Binding-site contacts:
Ligand atom C18 contacts residue ARG57 of chain 1.B at 4.4 Å.
Ligand atom C19 contacts residue GLU58 of chain 1.B at 4.3 Å.
Ligand atom C1 contacts residue VAL56 of chain 1.B at 4.4 Å (hydrophobic).
Ligand atom O21 contacts residue LYS53 of chain 1.B at 3.4 Å (salt-bridge).
Ligand atom O12 contacts residue VAL56 of chain 1.B at 4.4 Å.
Ligand atom C16 contacts residue ARG57 of chain 1.B at 4.4 Å.
Ligand atom O14 contacts residue VAL56 of chain 1.B at 4.5 Å.
Ligand atom C8 contacts residue PHE22 of chain 1.B at 4.1 Å (hydrophobic).
Ligand atom O21 contacts residue VAL52 of chain 1.B at 3.5 Å (h-bond).
Ligand atom C1 contacts residue PHE6 of chain 1.B at 4.4 Å (hydrophobic).
Ligand atom C8 contacts residue PHE6 of chain 1.B at 3.4 Å (hydrophobic).
Ligand atom C17 contacts residue VAL52 of chain 1.B at 4.2 Å (hydrophobic).
Ligand atom C9 contacts residue PHE6 of chain 1.B at 4.2 Å (hydrophobic).
Ligand atom C2 contacts residue PHE6 of chain 1.B at 4.2 Å (hydrophobic).
Ligand atom C16 contacts residue VAL56 of chain 1.B at 4.0 Å (hydrophobic).
Ligand atom O21 contacts residue VAL56 of chain 1.B at 3.5 Å (h-bond).
Ligand atom O12 contacts residue PHE6 of chain 1.B at 3.5 Å.
Ligand atom O20 contacts residue GLU58 of chain 1.B at 3.1 Å (salt-bridge).
Ligand atom C18 contacts residue VAL56 of chain 1.B at 3.2 Å (hydrophobic).
Ligand atom C6 contacts residue PHE22 of chain 1.B at 4.4 Å (hydrophobic).
Ligand atom O22 contacts residue VAL56 of chain 1.B at 3.8 Å.
Ligand atom C10 contacts residue PHE22 of chain 1.B at 4.4 Å (hydrophobic).
Ligand atom C7 contacts residue PHE6 of chain 1.B at 4.1 Å (hydrophobic).
Ligand atom C4 contacts residue PHE22 of chain 1.B at 4.0 Å (hydrophobic).
Ligand atom C3 contacts residue VAL52 of chain 1.B at 3.5 Å (hydrophobic).
Ligand atom O14 contacts residue ARG57 of chain 1.B at 4.1 Å.
Ligand atom O14 contacts residue PHE6 of chain 1.B at 4.4 Å.
Ligand atom C7 contacts residue PHE22 of chain 1.B at 3.8 Å (hydrophobic).
Ligand atom C2 contacts residue VAL56 of chain 1.B at 4.0 Å (hydrophobic).
Ligand atom C18 contacts residue VAL52 of chain 1.B at 3.7 Å (hydrophobic).
Ligand atom C17 contacts residue VAL56 of chain 1.B at 3.8 Å (hydrophobic).
Ligand atom C4 contacts residue VAL52 of chain 1.B at 3.8 Å (hydrophobic).
Ligand atom O20 contacts residue ARG132 of chain 1.B at 3.9 Å.
Ligand atom O20 contacts residue ARG57 of chain 1.B at 3.3 Å.
Ligand atom C4 contacts residue VAL35 of chain 1.B at 4.4 Å (hydrophobic).
Ligand atom C13 contacts residue VAL56 of chain 1.B at 4.3 Å (hydrophobic).
Ligand atom C9 contacts residue PHE22 of chain 1.B at 3.2 Å (hydrophobic).
Ligand atom O22 contacts residue VAL52 of chain 1.B at 2.9 Å (h-bond).
Ligand atom O14 contacts residue GLU58 of chain 1.B at 4.3 Å.

A small-molecule ligand and the protein it binds are described below.
Small molecule (SMILES): OC[C@H]1O[C@H](O[C@H]2[C@H](O)[C@@H](O)[C@H](OCCCCC3CCCCC3)O[C@@H]2CO)[C@H](O)[C@@H](O)[C@@H]1O

Sequence of chain 1.B:
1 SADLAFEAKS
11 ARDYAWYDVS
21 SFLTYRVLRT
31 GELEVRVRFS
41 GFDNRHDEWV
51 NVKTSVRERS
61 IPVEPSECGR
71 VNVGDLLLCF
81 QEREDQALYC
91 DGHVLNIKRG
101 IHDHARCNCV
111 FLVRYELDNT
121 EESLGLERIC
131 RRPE